Sequence of chain 1.V:
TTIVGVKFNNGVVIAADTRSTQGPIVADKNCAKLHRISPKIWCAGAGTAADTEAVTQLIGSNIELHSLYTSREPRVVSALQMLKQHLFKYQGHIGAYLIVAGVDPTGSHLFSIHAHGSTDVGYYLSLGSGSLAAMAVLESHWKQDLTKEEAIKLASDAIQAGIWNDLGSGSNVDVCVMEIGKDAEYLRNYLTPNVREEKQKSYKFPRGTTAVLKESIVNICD

Binding-site contacts:
Ligand atom O41 contacts residue THR21 of chain 1.V at 3.8 Å.
Ligand atom C25 contacts residue THR1 of chain 1.V at 1.4 Å.
Ligand atom C19 contacts residue THR21 of chain 1.V at 3.7 Å.
Ligand atom C18 contacts residue THR21 of chain 1.V at 3.5 Å.
Ligand atom N23 contacts residue THR1 of chain 1.V at 3.6 Å.
Ligand atom C32 contacts residue SER20 of chain 1.V at 3.7 Å.
Ligand atom O34 contacts residue THR21 of chain 1.V at 3.3 Å (h-bond).
Ligand atom C4 contacts residue ARG99 of chain 1.W at 3.7 Å.
Ligand atom O38 contacts residue ALA49 of chain 1.V at 3.1 Å (h-bond).
Ligand atom C21 contacts residue GLY47 of chain 1.V at 3.4 Å.
Ligand atom C26 contacts residue LYS33 of chain 1.V at 3.8 Å.
Ligand atom O41 contacts residue ALA49 of chain 1.V at 3.6 Å.
Ligand atom C7 contacts residue PRO102 of chain 1.W at 3.7 Å (hydrophobic).
Ligand atom N17 contacts residue ASP125 of chain 1.W at 3.7 Å.
Ligand atom C35 contacts residue THR21 of chain 1.V at 3.8 Å.
Ligand atom C31 contacts residue THR1 of chain 1.V at 3.5 Å.
Ligand atom C39 contacts residue THR21 of chain 1.V at 3.6 Å.
Ligand atom C26 contacts residue THR1 of chain 1.V at 1.5 Å.
Ligand atom C26 contacts residue GLY168 of chain 1.V at 3.7 Å.
Ligand atom C22 contacts residue GLY47 of chain 1.V at 3.5 Å.
Ligand atom C40 contacts residue ASP125 of chain 1.W at 2.9 Å.
Ligand atom O38 contacts residue THR48 of chain 1.V at 3.7 Å.
Ligand atom C31 contacts residue LYS33 of chain 1.V at 3.7 Å.
Ligand atom C24 contacts residue GLY47 of chain 1.V at 3.8 Å.
Ligand atom C27 contacts residue THR1 of chain 1.V at 2.4 Å.
Ligand atom C24 contacts residue THR1 of chain 1.V at 2.4 Å.
Ligand atom N20 contacts residue THR21 of chain 1.V at 3.0 Å (h-bond).
Ligand atom C30 contacts residue THR1 of chain 1.V at 2.7 Å.
Ligand atom O41 contacts residue SER20 of chain 1.V at 3.0 Å (h-bond).
Ligand atom O28 contacts residue SER129 of chain 1.V at 2.8 Å (h-bond).
Ligand atom O29 contacts residue GLY47 of chain 1.V at 3.3 Å (h-bond).
Ligand atom C27 contacts residue GLY168 of chain 1.V at 3.8 Å.
Ligand atom C33 contacts residue GLY45 of chain 1.V at 3.8 Å.
Ligand atom C43 contacts residue LEU126 of chain 1.W at 3.6 Å (hydrophobic).
Ligand atom O29 contacts residue THR1 of chain 1.V at 2.2 Å (h-bond).
Ligand atom O28 contacts residue GLY168 of chain 1.V at 3.6 Å.
Ligand atom N23 contacts residue GLY47 of chain 1.V at 2.9 Å (h-bond).
Ligand atom C43 contacts residue ASP125 of chain 1.W at 3.1 Å.
Ligand atom C30 contacts residue GLY47 of chain 1.V at 3.4 Å.
Ligand atom O28 contacts residue THR1 of chain 1.V at 2.3 Å (h-bond).

A small-molecule ligand and the protein it binds are described below.
Small molecule (SMILES): CC(C)C[C@H](NC(=O)[C@@H](NC(=O)[C@@H](NC(=O)[C@H](C)C(=O)N[C@@H](Cc1ccccc1)C(=O)O)[C@@H](C)O)[C@H](C)O)[C@@H](O)CCO

Sequence of chain 1.W:
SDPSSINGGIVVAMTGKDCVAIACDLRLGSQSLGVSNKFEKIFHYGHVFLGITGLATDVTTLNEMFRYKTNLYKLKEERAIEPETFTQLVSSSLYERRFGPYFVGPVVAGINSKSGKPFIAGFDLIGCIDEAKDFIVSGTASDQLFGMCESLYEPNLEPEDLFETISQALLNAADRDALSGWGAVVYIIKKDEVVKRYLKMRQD